A protein and the small-molecule ligand that binds it are described below.
Small molecule (SMILES): CC(=O)N[C@@H]1[C@@H](O)[C@H](O)[C@@H](CO)O[C@H]1O

Binding-site contacts:
Ligand atom C8 contacts residue ASN1076 of chain 1.B at 3.8 Å.
Ligand atom O7 contacts residue ASN1076 of chain 1.B at 3.2 Å (h-bond).
Ligand atom C1 contacts residue THR1078 of chain 1.B at 3.3 Å.
Ligand atom N2 contacts residue ASN1076 of chain 1.B at 2.9 Å (h-bond).
Ligand atom C7 contacts residue ASN1076 of chain 1.B at 3.2 Å.
Ligand atom C2 contacts residue THR1078 of chain 1.B at 3.5 Å.
Ligand atom C4 contacts residue ASN1076 of chain 1.B at 4.3 Å.
Ligand atom C5 contacts residue ASN1076 of chain 1.B at 3.7 Å.
Ligand atom O5 contacts residue THR1078 of chain 1.B at 4.4 Å.
Ligand atom C5 contacts residue PHE1081 of chain 1.B at 4.0 Å (hydrophobic).
Ligand atom O3 contacts residue THR1078 of chain 1.B at 4.5 Å.
Ligand atom C8 contacts residue THR1078 of chain 1.B at 4.1 Å.
Ligand atom C7 contacts residue THR1078 of chain 1.B at 4.0 Å.
Ligand atom O5 contacts residue PHE1081 of chain 1.B at 4.0 Å.
Ligand atom O5 contacts residue ASN1076 of chain 1.B at 2.4 Å (h-bond).
Ligand atom C1 contacts residue ASN1076 of chain 1.B at 1.4 Å.
Ligand atom N2 contacts residue THR1078 of chain 1.B at 3.0 Å (h-bond).
Ligand atom C6 contacts residue PHE1081 of chain 1.B at 3.6 Å (hydrophobic).
Ligand atom C3 contacts residue ASN1076 of chain 1.B at 3.8 Å.
Ligand atom C2 contacts residue ASN1076 of chain 1.B at 2.5 Å.
Ligand atom C3 contacts residue THR1078 of chain 1.B at 3.6 Å.

Sequence of chain 1.B:
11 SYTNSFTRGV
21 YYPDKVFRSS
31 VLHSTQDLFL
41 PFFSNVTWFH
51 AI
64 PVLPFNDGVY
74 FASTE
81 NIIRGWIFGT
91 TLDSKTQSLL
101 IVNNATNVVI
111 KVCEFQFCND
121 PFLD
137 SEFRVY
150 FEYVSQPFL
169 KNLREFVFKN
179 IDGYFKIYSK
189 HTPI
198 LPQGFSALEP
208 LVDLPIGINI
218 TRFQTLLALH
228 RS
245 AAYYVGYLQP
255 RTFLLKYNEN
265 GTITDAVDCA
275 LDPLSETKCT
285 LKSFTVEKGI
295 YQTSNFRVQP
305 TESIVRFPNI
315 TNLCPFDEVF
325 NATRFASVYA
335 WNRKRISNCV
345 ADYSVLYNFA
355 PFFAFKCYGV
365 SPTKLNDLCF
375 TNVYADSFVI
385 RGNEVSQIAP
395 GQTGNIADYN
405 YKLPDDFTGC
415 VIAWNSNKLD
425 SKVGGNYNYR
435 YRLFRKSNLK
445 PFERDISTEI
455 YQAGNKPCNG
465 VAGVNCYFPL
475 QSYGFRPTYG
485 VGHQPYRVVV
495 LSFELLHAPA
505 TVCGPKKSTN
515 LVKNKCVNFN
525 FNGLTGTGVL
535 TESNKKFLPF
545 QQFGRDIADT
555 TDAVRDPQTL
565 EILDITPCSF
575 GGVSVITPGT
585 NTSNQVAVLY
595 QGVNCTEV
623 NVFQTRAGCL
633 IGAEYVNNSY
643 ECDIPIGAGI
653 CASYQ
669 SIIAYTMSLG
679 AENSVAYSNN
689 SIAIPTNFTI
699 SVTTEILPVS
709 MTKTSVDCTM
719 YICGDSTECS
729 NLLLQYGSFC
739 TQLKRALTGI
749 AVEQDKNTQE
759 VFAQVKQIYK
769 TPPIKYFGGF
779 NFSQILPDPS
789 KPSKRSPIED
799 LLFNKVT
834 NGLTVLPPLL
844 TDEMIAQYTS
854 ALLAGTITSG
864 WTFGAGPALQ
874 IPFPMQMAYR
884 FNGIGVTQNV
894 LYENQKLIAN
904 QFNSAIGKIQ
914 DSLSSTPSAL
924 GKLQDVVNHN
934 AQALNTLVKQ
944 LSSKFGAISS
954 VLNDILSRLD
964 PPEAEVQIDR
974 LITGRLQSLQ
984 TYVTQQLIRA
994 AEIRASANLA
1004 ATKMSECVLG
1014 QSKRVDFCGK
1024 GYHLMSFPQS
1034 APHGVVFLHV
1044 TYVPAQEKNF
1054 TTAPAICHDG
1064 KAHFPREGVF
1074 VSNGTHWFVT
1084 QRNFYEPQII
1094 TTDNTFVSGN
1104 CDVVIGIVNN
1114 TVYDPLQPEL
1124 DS